Binding-site contacts:
Ligand atom C4 contacts residue ASN1131 of chain 1.C at 4.2 Å.
Ligand atom C8 contacts residue ASN1131 of chain 1.C at 4.2 Å.
Ligand atom C1 contacts residue ASN1131 of chain 1.C at 1.4 Å.
Ligand atom O5 contacts residue ASN1131 of chain 1.C at 2.4 Å (h-bond).
Ligand atom C5 contacts residue ASN1131 of chain 1.C at 3.7 Å.
Ligand atom C7 contacts residue ASN1131 of chain 1.C at 3.5 Å.
Ligand atom O7 contacts residue ASN1131 of chain 1.C at 3.8 Å.
Ligand atom C3 contacts residue ASN1131 of chain 1.C at 3.8 Å.
Ligand atom N2 contacts residue ASN1131 of chain 1.C at 2.9 Å (h-bond).
Ligand atom C2 contacts residue ASN1131 of chain 1.C at 2.5 Å.
Ligand atom C8 contacts residue ILE1129 of chain 1.C at 4.2 Å (hydrophobic).

A protein and the small-molecule ligand that binds it are described below.
Small molecule (SMILES): CC(=O)N[C@@H]1[C@@H](O)[C@H](O)[C@@H](CO)O[C@H]1O

Sequence of chain 1.C:
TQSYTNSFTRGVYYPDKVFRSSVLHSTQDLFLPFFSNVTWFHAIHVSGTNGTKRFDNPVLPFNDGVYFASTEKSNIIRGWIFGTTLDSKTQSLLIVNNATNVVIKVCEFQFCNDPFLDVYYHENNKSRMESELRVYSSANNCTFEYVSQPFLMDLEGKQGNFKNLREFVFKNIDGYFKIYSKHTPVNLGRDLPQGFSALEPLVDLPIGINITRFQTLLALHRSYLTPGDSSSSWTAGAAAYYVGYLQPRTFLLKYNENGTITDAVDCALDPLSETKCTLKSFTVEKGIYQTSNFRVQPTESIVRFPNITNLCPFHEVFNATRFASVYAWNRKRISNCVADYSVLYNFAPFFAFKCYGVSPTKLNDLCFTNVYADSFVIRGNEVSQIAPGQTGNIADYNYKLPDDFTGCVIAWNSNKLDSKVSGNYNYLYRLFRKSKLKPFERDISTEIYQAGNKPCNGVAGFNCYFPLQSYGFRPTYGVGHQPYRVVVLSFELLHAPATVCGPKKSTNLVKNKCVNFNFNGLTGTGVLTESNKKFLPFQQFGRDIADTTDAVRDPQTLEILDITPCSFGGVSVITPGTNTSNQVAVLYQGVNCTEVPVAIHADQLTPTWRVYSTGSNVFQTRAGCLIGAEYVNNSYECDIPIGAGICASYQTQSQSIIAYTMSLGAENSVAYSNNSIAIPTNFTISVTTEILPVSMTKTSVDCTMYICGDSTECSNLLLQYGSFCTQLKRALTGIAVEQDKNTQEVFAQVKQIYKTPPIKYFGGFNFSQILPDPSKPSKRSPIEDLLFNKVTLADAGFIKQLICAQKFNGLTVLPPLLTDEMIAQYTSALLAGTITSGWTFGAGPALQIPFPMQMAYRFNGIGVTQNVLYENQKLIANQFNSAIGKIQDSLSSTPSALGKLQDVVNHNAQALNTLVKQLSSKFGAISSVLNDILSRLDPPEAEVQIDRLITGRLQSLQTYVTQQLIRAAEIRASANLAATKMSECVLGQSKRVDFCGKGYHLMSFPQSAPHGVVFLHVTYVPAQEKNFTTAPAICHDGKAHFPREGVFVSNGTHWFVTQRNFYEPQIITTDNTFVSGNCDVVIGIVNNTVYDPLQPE